Sequence of chain 1.A:
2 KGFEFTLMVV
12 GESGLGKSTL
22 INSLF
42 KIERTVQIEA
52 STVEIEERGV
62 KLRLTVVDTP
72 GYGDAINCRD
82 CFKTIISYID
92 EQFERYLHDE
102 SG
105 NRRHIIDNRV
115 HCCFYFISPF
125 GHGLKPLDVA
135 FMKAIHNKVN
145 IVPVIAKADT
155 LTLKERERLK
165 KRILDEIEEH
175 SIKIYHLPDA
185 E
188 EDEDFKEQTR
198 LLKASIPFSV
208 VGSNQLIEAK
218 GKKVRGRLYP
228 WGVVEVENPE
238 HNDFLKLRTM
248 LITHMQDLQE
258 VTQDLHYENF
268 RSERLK

Binding-site contacts:
Ligand atom C8 contacts residue THR20 of chain 1.A at 3.5 Å.
Ligand atom N1 contacts residue ASP153 of chain 1.A at 2.8 Å (salt-bridge).
Ligand atom O1B contacts residue GLY17 of chain 1.A at 3.2 Å (h-bond).
Ligand atom O6 contacts residue VAL208 of chain 1.A at 3.2 Å.
Ligand atom PB contacts residue MG1 of chain 1.E at 3.0 Å.
Ligand atom O1A contacts residue THR20 of chain 1.A at 2.8 Å (h-bond).
Ligand atom O2G contacts residue GLY72 of chain 1.A at 3.1 Å (h-bond).
Ligand atom O1A contacts residue SER19 of chain 1.A at 3.2 Å (h-bond).
Ligand atom O5' contacts residue THR20 of chain 1.A at 3.4 Å (h-bond).
Ligand atom N2 contacts residue THR154 of chain 1.B at 3.1 Å (h-bond).
Ligand atom O1G contacts residue THR46 of chain 1.A at 2.8 Å (h-bond).
Ligand atom C4 contacts residue ARG224 of chain 1.A at 3.2 Å.
Ligand atom O4' contacts residue LYS151 of chain 1.A at 2.9 Å (salt-bridge).
Ligand atom N3 contacts residue ARG224 of chain 1.A at 2.9 Å (salt-bridge).
Ligand atom O3G contacts residue SER14 of chain 1.A at 2.6 Å (h-bond).
Ligand atom PB contacts residue LYS18 of chain 1.A at 3.5 Å.
Ligand atom O1A contacts residue GLY17 of chain 1.A at 3.2 Å.
Ligand atom N9 contacts residue ARG224 of chain 1.A at 3.5 Å (salt-bridge).
Ligand atom C5 contacts residue GLY209 of chain 1.A at 3.5 Å.
Ligand atom O3A contacts residue GLY17 of chain 1.A at 3.1 Å (h-bond).
Ligand atom O2G contacts residue MG1 of chain 1.E at 3.4 Å.
Ligand atom N3B contacts residue GLY15 of chain 1.A at 3.3 Å (h-bond).
Ligand atom O1G contacts residue MG1 of chain 1.E at 1.9 Å.
Ligand atom N2 contacts residue ASP153 of chain 1.A at 3.0 Å (salt-bridge).
Ligand atom C2 contacts residue ARG224 of chain 1.A at 3.4 Å.
Ligand atom O3A contacts residue LYS18 of chain 1.A at 3.5 Å (salt-bridge).
Ligand atom PG contacts residue MG1 of chain 1.E at 2.8 Å.
Ligand atom O1B contacts residue LYS18 of chain 1.A at 3.0 Å (salt-bridge).
Ligand atom O2G contacts residue LYS18 of chain 1.A at 2.8 Å (salt-bridge).
Ligand atom N3B contacts residue MG1 of chain 1.E at 3.0 Å.
Ligand atom N7 contacts residue GLY209 of chain 1.A at 3.1 Å (h-bond).
Ligand atom O1B contacts residue LEU16 of chain 1.A at 3.2 Å (h-bond).
Ligand atom O2' contacts residue GLU159 of chain 1.B at 2.6 Å (salt-bridge).
Ligand atom N3 contacts residue LYS151 of chain 1.A at 3.5 Å.
Ligand atom C2 contacts residue ASP153 of chain 1.A at 3.4 Å.
Ligand atom O6 contacts residue GLY209 of chain 1.A at 2.8 Å (h-bond).
Ligand atom N2 contacts residue TYR226 of chain 1.A at 3.5 Å (h-bond).
Ligand atom O1A contacts residue LYS18 of chain 1.A at 3.4 Å (salt-bridge).
Ligand atom O2B contacts residue MG1 of chain 1.E at 1.9 Å.
Ligand atom O2B contacts residue SER19 of chain 1.A at 2.8 Å (h-bond).

Sequence of chain 1.B:
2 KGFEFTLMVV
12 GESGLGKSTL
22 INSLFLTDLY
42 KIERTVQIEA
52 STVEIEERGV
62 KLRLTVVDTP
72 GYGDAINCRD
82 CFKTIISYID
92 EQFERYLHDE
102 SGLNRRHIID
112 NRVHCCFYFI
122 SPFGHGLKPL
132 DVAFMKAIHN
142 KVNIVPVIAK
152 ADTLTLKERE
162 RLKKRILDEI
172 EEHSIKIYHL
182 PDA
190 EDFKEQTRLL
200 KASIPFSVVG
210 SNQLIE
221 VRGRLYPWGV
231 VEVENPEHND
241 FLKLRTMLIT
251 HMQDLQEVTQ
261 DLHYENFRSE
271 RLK

The protein below binds the small molecule below.
Small molecule (SMILES): Nc1nc2c(ncn2[C@@H]2O[C@H](CO[P](=O)(O)O[P](=O)(O)NP(=O)(O)O)[C@@H](O)[C@H]2O)c(=O)[nH]1